Binding-site contacts:
Ligand atom O1 contacts residue ASN32 of chain 1.C at 3.8 Å.
Ligand atom O1 contacts residue GLY30 of chain 1.C at 3.7 Å.
Ligand atom O2P contacts residue ASN32 of chain 1.C at 2.6 Å (h-bond).
Ligand atom O2 contacts residue HIS212 of chain 1.C at 2.9 Å (h-bond).
Ligand atom O3P contacts residue ASN29 of chain 1.C at 2.6 Å (h-bond).
Ligand atom O2 contacts residue GLU117 of chain 1.C at 2.6 Å (salt-bridge).
Ligand atom P contacts residue THR115 of chain 1.C at 3.7 Å.
Ligand atom C1 contacts residue HIS141 of chain 1.C at 3.9 Å.
Ligand atom O4P contacts residue GLY76 of chain 1.C at 3.6 Å (h-bond).
Ligand atom O1 contacts residue ZN1 of chain 1.Y at 2.1 Å.
Ligand atom O2P contacts residue GLY31 of chain 1.C at 3.5 Å (h-bond).
Ligand atom P contacts residue ASN32 of chain 1.C at 3.8 Å.
Ligand atom N2 contacts residue GLU117 of chain 1.C at 3.1 Å (salt-bridge).
Ligand atom P contacts residue ASN29 of chain 1.C at 3.6 Å.
Ligand atom N2 contacts residue HIS212 of chain 1.C at 4.0 Å.
Ligand atom O1P contacts residue ASN32 of chain 1.C at 3.4 Å (h-bond).
Ligand atom O2 contacts residue ZN1 of chain 1.Y at 2.2 Å.
Ligand atom C2 contacts residue GLY31 of chain 1.C at 4.0 Å.
Ligand atom O3P contacts residue GLY74 of chain 1.C at 3.9 Å.
Ligand atom C1 contacts residue ASN32 of chain 1.C at 3.5 Å.
Ligand atom N2 contacts residue ZN1 of chain 1.Y at 2.8 Å.
Ligand atom C2 contacts residue ASN29 of chain 1.C at 3.4 Å.
Ligand atom O2 contacts residue HIS141 of chain 1.C at 3.2 Å (h-bond).
Ligand atom C1 contacts residue GLY31 of chain 1.C at 3.8 Å.
Ligand atom N2 contacts residue ASN32 of chain 1.C at 3.8 Å.
Ligand atom O2P contacts residue THR115 of chain 1.C at 2.4 Å (h-bond).
Ligand atom O1P contacts residue ASN29 of chain 1.C at 3.8 Å.
Ligand atom C2 contacts residue ASN32 of chain 1.C at 3.7 Å.
Ligand atom O1 contacts residue GLY31 of chain 1.C at 2.8 Å (h-bond).
Ligand atom O3P contacts residue SER75 of chain 1.C at 4.0 Å.
Ligand atom O4P contacts residue THR115 of chain 1.C at 3.8 Å.
Ligand atom O4P contacts residue SER75 of chain 1.C at 3.3 Å (h-bond).
Ligand atom O1 contacts residue HIS143 of chain 1.C at 3.1 Å (h-bond).
Ligand atom O1 contacts residue HIS141 of chain 1.C at 3.2 Å (h-bond).
Ligand atom O4P contacts residue SER116 of chain 1.C at 2.9 Å (h-bond).
Ligand atom P contacts residue GLY76 of chain 1.C at 3.9 Å.
Ligand atom N2 contacts residue HIS141 of chain 1.C at 4.0 Å.
Ligand atom C1 contacts residue ZN1 of chain 1.Y at 2.7 Å.
Ligand atom O3P contacts residue GLY76 of chain 1.C at 3.0 Å (h-bond).
Ligand atom O1P contacts residue SER116 of chain 1.C at 3.8 Å.

The small molecule below binds the protein below.
Small molecule (SMILES): O=C(COP(=O)(O)O)NO

Sequence of chain 1.C:
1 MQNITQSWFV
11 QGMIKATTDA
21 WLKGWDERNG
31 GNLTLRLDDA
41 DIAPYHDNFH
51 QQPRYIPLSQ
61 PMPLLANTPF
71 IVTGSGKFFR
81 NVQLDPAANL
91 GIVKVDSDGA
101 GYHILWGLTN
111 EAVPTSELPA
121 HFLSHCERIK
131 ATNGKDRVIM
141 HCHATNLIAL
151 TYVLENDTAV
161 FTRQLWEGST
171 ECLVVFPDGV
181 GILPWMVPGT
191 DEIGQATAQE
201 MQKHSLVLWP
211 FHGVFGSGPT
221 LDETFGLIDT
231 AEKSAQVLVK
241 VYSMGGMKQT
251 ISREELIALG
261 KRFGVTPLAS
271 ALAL